Binding-site contacts:
Ligand atom C3 contacts residue ASN114 of chain 1.B at 3.8 Å.
Ligand atom C1 contacts residue ASN114 of chain 1.B at 1.4 Å.
Ligand atom O7 contacts residue ASN114 of chain 1.B at 3.5 Å (h-bond).
Ligand atom C8 contacts residue VAL113 of chain 1.B at 3.8 Å (hydrophobic).
Ligand atom C2 contacts residue ASN114 of chain 1.B at 2.5 Å.
Ligand atom O5 contacts residue ASN114 of chain 1.B at 2.4 Å (h-bond).
Ligand atom C7 contacts residue ASN114 of chain 1.B at 3.4 Å.
Ligand atom C4 contacts residue ASN114 of chain 1.B at 4.2 Å.
Ligand atom C5 contacts residue ASN114 of chain 1.B at 3.7 Å.
Ligand atom N2 contacts residue ASN114 of chain 1.B at 2.9 Å (h-bond).

A protein and the small-molecule ligand that binds it are described below.
Small molecule (SMILES): CC(=O)N[C@@H]1[C@@H](O)[C@H](O)[C@@H](CO)O[C@H]1O

Sequence of chain 1.B:
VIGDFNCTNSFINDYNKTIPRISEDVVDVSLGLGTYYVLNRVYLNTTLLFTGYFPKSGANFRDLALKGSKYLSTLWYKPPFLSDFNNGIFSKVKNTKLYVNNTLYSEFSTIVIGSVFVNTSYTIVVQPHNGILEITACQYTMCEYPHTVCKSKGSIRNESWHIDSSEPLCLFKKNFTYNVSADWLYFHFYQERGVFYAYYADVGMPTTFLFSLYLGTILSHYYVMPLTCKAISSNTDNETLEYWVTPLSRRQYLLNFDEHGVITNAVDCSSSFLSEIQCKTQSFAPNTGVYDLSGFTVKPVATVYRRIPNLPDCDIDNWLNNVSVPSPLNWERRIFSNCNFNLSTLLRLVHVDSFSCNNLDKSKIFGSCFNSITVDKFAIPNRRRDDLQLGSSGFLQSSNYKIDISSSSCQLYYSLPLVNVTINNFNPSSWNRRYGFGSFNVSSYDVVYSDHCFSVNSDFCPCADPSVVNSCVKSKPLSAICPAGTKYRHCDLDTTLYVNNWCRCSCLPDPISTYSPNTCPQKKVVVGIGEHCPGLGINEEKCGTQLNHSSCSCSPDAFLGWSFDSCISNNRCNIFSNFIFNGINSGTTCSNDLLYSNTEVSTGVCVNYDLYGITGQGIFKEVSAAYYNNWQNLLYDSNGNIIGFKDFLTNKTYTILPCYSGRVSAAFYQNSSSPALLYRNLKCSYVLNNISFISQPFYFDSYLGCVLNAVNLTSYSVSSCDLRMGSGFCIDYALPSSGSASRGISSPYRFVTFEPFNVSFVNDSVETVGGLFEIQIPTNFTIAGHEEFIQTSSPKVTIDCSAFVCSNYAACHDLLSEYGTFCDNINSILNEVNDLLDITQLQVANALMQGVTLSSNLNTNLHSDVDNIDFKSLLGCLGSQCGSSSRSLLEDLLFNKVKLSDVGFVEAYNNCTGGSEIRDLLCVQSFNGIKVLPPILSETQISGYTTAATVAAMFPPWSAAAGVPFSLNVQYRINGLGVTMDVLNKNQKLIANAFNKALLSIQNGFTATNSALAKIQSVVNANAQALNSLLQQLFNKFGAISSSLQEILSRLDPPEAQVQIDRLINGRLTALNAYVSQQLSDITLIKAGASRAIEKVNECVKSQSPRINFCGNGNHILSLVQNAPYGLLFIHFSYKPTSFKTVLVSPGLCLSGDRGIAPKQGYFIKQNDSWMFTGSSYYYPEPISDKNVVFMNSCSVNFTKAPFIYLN